A small-molecule ligand and the protein it binds are described below.
Small molecule (SMILES): CC(=O)N[C@H]1[C@H](O[C@H]2[C@H](O)[C@@H](NC(C)=O)CO[C@@H]2CO)O[C@H](CO)[C@@H](O)[C@@H]1O

Binding-site contacts:
Ligand atom O6 contacts residue SER102 of chain 1.B at 4.0 Å.
Ligand atom C1 contacts residue ASN100 of chain 1.B at 1.4 Å.
Ligand atom N2 contacts residue ASN100 of chain 1.B at 2.9 Å (h-bond).
Ligand atom C3 contacts residue ASN100 of chain 1.B at 3.8 Å.
Ligand atom O7 contacts residue ASN100 of chain 1.B at 3.4 Å (h-bond).
Ligand atom C1 contacts residue SER102 of chain 1.B at 4.2 Å.
Ligand atom C7 contacts residue ASN100 of chain 1.B at 3.3 Å.
Ligand atom C8 contacts residue ASN100 of chain 1.B at 3.9 Å.
Ligand atom O5 contacts residue ASN100 of chain 1.B at 2.4 Å (h-bond).
Ligand atom C4 contacts residue ASN100 of chain 1.B at 4.2 Å.
Ligand atom C5 contacts residue ASN100 of chain 1.B at 3.7 Å.
Ligand atom C2 contacts residue ASN100 of chain 1.B at 2.5 Å.
Ligand atom O5 contacts residue SER102 of chain 1.B at 4.2 Å.

Sequence of chain 1.B:
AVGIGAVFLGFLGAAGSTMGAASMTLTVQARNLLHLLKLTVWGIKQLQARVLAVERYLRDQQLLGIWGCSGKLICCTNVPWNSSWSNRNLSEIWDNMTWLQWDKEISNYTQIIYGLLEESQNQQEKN